The protein below binds the small molecule below.
Small molecule (SMILES): CC(=O)N[C@@H]1[C@@H](O)[C@H](O)[C@@H](CO)O[C@H]1O

Sequence of chain 1.K:
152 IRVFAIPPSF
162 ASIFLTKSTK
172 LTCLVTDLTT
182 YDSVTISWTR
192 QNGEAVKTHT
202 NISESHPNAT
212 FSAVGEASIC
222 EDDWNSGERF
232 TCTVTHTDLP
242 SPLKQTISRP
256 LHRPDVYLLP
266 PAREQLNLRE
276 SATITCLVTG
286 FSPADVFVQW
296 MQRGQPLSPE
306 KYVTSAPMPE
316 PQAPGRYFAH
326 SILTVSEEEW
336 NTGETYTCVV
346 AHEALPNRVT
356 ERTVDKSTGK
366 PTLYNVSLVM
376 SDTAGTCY

Sequence of chain 1.I:
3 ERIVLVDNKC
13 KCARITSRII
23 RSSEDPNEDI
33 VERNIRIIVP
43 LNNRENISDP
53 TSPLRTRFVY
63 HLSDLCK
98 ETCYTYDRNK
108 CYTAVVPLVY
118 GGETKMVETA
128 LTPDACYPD

Binding-site contacts:
Ligand atom C4 contacts residue ASN370 of chain 1.K at 4.2 Å.
Ligand atom O3 contacts residue ARG20 of chain 1.I at 4.3 Å.
Ligand atom C5 contacts residue GLU34 of chain 1.I at 3.5 Å.
Ligand atom C1 contacts residue ASN370 of chain 1.K at 1.4 Å.
Ligand atom O5 contacts residue LEU368 of chain 1.K at 4.5 Å.
Ligand atom O5 contacts residue ASN370 of chain 1.K at 2.3 Å (h-bond).
Ligand atom C5 contacts residue ARG20 of chain 1.I at 3.8 Å.
Ligand atom C7 contacts residue ASN370 of chain 1.K at 4.0 Å.
Ligand atom O3 contacts residue ARG4 of chain 1.I at 3.8 Å.
Ligand atom C1 contacts residue GLU34 of chain 1.I at 4.2 Å.
Ligand atom C6 contacts residue GLU34 of chain 1.I at 3.8 Å.
Ligand atom N2 contacts residue ASN370 of chain 1.K at 2.9 Å (h-bond).
Ligand atom O6 contacts residue ARG20 of chain 1.I at 4.4 Å.
Ligand atom C3 contacts residue ASN370 of chain 1.K at 3.8 Å.
Ligand atom O4 contacts residue ARG20 of chain 1.I at 2.9 Å (salt-bridge).
Ligand atom C3 contacts residue ARG4 of chain 1.I at 3.9 Å.
Ligand atom C2 contacts residue ASN370 of chain 1.K at 2.4 Å.
Ligand atom C1 contacts residue ASN36 of chain 1.I at 4.2 Å.
Ligand atom C3 contacts residue ARG20 of chain 1.I at 3.7 Å.
Ligand atom C4 contacts residue ARG20 of chain 1.I at 3.6 Å.
Ligand atom O5 contacts residue GLU34 of chain 1.I at 3.8 Å.
Ligand atom C5 contacts residue ASN370 of chain 1.K at 3.6 Å.
Ligand atom O4 contacts residue ARG4 of chain 1.I at 4.5 Å.
Ligand atom O6 contacts residue ILE22 of chain 1.I at 3.4 Å.
Ligand atom O6 contacts residue GLU34 of chain 1.I at 3.1 Å (salt-bridge).